This protein binds this small molecule.
Small molecule (SMILES): NCC(=O)O

Binding-site contacts:
Ligand atom N contacts residue ALA7 of chain 1.A at 4.2 Å.
Ligand atom O contacts residue ASN5 of chain 1.A at 3.8 Å.
Ligand atom CA contacts residue PHE167 of chain 1.A at 4.2 Å (hydrophobic).
Ligand atom N contacts residue VAL6 of chain 1.A at 4.1 Å.
Ligand atom O contacts residue SER128 of chain 1.A at 3.4 Å (h-bond).
Ligand atom O contacts residue ALA7 of chain 1.A at 4.0 Å.
Ligand atom C contacts residue ALA7 of chain 1.A at 4.3 Å (hydrophobic).
Ligand atom C contacts residue PHE167 of chain 1.A at 4.0 Å (hydrophobic).
Ligand atom N contacts residue ASN5 of chain 1.A at 2.8 Å (h-bond).
Ligand atom O contacts residue VAL6 of chain 1.A at 3.8 Å.
Ligand atom CA contacts residue VAL6 of chain 1.A at 4.4 Å (hydrophobic).
Ligand atom O contacts residue HIS129 of chain 1.A at 3.4 Å (h-bond).
Ligand atom C contacts residue ASN5 of chain 1.A at 3.9 Å.
Ligand atom C contacts residue HIS129 of chain 1.A at 4.3 Å.
Ligand atom OXT contacts residue HIS129 of chain 1.A at 4.5 Å.
Ligand atom CA contacts residue VAL109 of chain 1.A at 3.6 Å (hydrophobic).
Ligand atom CA contacts residue ARG108 of chain 1.A at 3.8 Å.
Ligand atom CA contacts residue ASN5 of chain 1.A at 3.8 Å.
Ligand atom OXT contacts residue PHE167 of chain 1.A at 3.6 Å.
Ligand atom N contacts residue VAL109 of chain 1.A at 2.8 Å (h-bond).
Ligand atom CA contacts residue ALA7 of chain 1.A at 3.8 Å (hydrophobic).
Ligand atom N contacts residue ARG108 of chain 1.A at 3.4 Å.
Ligand atom OXT contacts residue ARG108 of chain 1.A at 4.2 Å.

Sequence of chain 1.A:
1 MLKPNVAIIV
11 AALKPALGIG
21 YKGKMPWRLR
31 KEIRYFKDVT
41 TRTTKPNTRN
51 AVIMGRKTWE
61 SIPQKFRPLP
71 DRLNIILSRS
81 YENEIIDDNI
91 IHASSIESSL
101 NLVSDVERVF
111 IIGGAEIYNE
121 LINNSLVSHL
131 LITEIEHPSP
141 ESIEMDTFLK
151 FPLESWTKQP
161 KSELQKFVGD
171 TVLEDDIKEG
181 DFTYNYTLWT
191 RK